The protein below binds the small molecule below.
Small molecule (SMILES): Nc1nc(=O)c2ncn([C@@H]3O[C@H](CO[P](=O)(O)O[C@H]4[C@@H](O)[C@H](n5cnc6c(=O)nc(N)[nH]c65)O[C@@H]4COP(=O)=O)[C@@H](OP(=O)=O)[C@H]3O)c2[nH]1

Binding-site contacts:
Ligand atom O4' contacts residue VAL105 of chain 1.D at 3.5 Å (h-bond).
Ligand atom P contacts residue LYS223 of chain 1.D at 3.9 Å.
Ligand atom N7 contacts residue THR244 of chain 1.D at 3.9 Å.
Ligand atom C2 contacts residue ASP239 of chain 1.D at 3.7 Å.
Ligand atom N3 contacts residue ARG104 of chain 1.D at 3.5 Å (salt-bridge).
Ligand atom N7 contacts residue ARG240 of chain 1.D at 3.7 Å.
Ligand atom O2' contacts residue VAL105 of chain 1.D at 3.4 Å.
Ligand atom O6 contacts residue ASN236 of chain 1.D at 3.0 Å (h-bond).
Ligand atom N1 contacts residue ARG104 of chain 1.D at 3.9 Å.
Ligand atom OP1 contacts residue ARG227 of chain 1.D at 3.0 Å (salt-bridge).
Ligand atom N7 contacts residue LYS223 of chain 1.D at 2.6 Å (salt-bridge).
Ligand atom C5' contacts residue THR244 of chain 1.D at 3.5 Å.
Ligand atom O4' contacts residue ALA243 of chain 1.D at 3.6 Å.
Ligand atom O5' contacts residue ARG240 of chain 1.D at 3.8 Å.
Ligand atom O6 contacts residue ASN248 of chain 1.D at 3.2 Å (h-bond).
Ligand atom N9 contacts residue ARG240 of chain 1.D at 3.9 Å.
Ligand atom C8 contacts residue LYS223 of chain 1.D at 2.9 Å.
Ligand atom C5 contacts residue LYS223 of chain 1.D at 3.8 Å.
Ligand atom OP1 contacts residue ARG240 of chain 1.D at 3.4 Å (salt-bridge).
Ligand atom O2' contacts residue ALA243 of chain 1.D at 3.8 Å.
Ligand atom P contacts residue ARG227 of chain 1.D at 3.9 Å.
Ligand atom OP2 contacts residue LYS223 of chain 1.D at 2.8 Å (salt-bridge).
Ligand atom C6 contacts residue ARG104 of chain 1.D at 3.9 Å.
Ligand atom N1 contacts residue ASN248 of chain 1.D at 3.8 Å.
Ligand atom O5' contacts residue LYS223 of chain 1.D at 3.8 Å.
Ligand atom C5 contacts residue ARG240 of chain 1.D at 3.9 Å.
Ligand atom N1 contacts residue ASN236 of chain 1.D at 3.8 Å.
Ligand atom C1' contacts residue VAL105 of chain 1.D at 3.4 Å (hydrophobic).
Ligand atom O6 contacts residue THR244 of chain 1.D at 3.9 Å.
Ligand atom C6 contacts residue ASN236 of chain 1.D at 3.5 Å.
Ligand atom OP2 contacts residue ARG240 of chain 1.D at 3.9 Å.
Ligand atom N9 contacts residue ARG104 of chain 1.D at 3.8 Å.
Ligand atom C2 contacts residue ARG104 of chain 1.D at 3.6 Å.
Ligand atom N2 contacts residue ARG104 of chain 1.D at 3.7 Å.
Ligand atom C1' contacts residue ALA243 of chain 1.D at 3.8 Å (hydrophobic).
Ligand atom C4 contacts residue ARG104 of chain 1.D at 3.6 Å.
Ligand atom N2 contacts residue ASP239 of chain 1.D at 3.3 Å.
Ligand atom OP2 contacts residue ARG227 of chain 1.D at 3.0 Å (salt-bridge).
Ligand atom C8 contacts residue ARG240 of chain 1.D at 3.6 Å.
Ligand atom O4' contacts residue ARG240 of chain 1.D at 3.5 Å.

Sequence of chain 1.D:
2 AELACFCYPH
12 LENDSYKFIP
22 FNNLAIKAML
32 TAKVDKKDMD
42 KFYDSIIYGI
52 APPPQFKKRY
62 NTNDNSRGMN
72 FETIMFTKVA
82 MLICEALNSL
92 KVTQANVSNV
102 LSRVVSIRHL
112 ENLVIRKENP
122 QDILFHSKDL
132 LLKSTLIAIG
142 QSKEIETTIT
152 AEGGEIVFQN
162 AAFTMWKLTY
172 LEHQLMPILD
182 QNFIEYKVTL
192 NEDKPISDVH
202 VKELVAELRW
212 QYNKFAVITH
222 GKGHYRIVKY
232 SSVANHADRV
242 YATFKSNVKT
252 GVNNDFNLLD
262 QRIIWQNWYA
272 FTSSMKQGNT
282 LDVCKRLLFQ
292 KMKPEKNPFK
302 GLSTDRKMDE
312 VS